Sequence of chain 1.C:
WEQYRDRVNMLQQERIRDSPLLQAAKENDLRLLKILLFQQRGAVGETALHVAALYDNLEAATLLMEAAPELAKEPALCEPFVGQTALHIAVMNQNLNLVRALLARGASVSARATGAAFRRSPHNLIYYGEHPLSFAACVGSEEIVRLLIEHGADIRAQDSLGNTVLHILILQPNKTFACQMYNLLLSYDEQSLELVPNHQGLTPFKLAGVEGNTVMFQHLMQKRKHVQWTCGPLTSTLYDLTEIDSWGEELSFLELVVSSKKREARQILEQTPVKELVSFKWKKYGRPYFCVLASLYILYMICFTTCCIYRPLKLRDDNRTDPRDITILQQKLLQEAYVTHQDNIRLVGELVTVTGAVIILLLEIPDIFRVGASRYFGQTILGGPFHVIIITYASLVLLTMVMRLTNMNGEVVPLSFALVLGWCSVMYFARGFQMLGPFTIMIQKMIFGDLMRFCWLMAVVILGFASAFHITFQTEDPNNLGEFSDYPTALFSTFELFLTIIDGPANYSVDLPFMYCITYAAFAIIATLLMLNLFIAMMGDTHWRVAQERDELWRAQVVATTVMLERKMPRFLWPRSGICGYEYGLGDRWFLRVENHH

The small molecule below binds the protein below.
Small molecule (SMILES): C[C@H](OC(=O)C[C@@H]1Sc2ccccc2NC1=O)c1nc2scc(-c3ccccc3)c2c(=O)[nH]1

Sequence of chain 1.A:
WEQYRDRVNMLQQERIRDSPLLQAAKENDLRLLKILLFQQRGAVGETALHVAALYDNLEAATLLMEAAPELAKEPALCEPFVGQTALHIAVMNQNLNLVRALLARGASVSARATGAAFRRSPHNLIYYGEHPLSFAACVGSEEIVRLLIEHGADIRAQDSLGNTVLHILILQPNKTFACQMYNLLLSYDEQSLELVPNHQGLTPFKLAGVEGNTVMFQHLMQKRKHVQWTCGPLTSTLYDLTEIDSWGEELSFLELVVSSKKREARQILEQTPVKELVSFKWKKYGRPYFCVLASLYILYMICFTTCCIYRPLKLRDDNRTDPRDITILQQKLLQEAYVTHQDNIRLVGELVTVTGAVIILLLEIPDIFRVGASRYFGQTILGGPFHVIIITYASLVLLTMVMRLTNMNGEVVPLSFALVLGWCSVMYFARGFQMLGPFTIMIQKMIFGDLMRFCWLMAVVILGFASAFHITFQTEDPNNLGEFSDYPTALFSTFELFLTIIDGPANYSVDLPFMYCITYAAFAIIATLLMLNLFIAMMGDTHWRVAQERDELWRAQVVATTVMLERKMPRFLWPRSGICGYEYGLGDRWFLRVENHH

Binding-site contacts:
Ligand atom C02 contacts residue ILE564 of chain 1.C at 4.3 Å (hydrophobic).
Ligand atom O05 contacts residue ILE564 of chain 1.C at 3.4 Å.
Ligand atom C30 contacts residue MET491 of chain 1.A at 4.5 Å (hydrophobic).
Ligand atom C04 contacts residue ILE564 of chain 1.C at 4.1 Å (hydrophobic).
Ligand atom C01 contacts residue ILE565 of chain 1.C at 4.4 Å (hydrophobic).
Ligand atom C22 contacts residue MET491 of chain 1.A at 3.5 Å (hydrophobic).
Ligand atom C28 contacts residue MET491 of chain 1.A at 4.4 Å (hydrophobic).
Ligand atom S21 contacts residue MET491 of chain 1.A at 3.9 Å.
Ligand atom C29 contacts residue MET491 of chain 1.A at 3.6 Å (hydrophobic).
Ligand atom N19 contacts residue ILE564 of chain 1.C at 3.7 Å.
Ligand atom O03 contacts residue ILE564 of chain 1.C at 3.9 Å.
Ligand atom C24 contacts residue MET491 of chain 1.A at 4.0 Å (hydrophobic).
Ligand atom C22 contacts residue CYS494 of chain 1.A at 3.7 Å (hydrophobic).
Ligand atom C20 contacts residue ILE564 of chain 1.C at 4.5 Å (hydrophobic).
Ligand atom S21 contacts residue LEU490 of chain 1.A at 3.8 Å.
Ligand atom C23 contacts residue CYS494 of chain 1.A at 4.3 Å (hydrophobic).
Ligand atom C18 contacts residue ILE564 of chain 1.C at 4.2 Å (hydrophobic).
Ligand atom C23 contacts residue MET491 of chain 1.A at 3.8 Å (hydrophobic).
Ligand atom S21 contacts residue CYS494 of chain 1.A at 3.7 Å.
Ligand atom C01 contacts residue ILE564 of chain 1.C at 4.3 Å (hydrophobic).